Sequence of chain 1.B:
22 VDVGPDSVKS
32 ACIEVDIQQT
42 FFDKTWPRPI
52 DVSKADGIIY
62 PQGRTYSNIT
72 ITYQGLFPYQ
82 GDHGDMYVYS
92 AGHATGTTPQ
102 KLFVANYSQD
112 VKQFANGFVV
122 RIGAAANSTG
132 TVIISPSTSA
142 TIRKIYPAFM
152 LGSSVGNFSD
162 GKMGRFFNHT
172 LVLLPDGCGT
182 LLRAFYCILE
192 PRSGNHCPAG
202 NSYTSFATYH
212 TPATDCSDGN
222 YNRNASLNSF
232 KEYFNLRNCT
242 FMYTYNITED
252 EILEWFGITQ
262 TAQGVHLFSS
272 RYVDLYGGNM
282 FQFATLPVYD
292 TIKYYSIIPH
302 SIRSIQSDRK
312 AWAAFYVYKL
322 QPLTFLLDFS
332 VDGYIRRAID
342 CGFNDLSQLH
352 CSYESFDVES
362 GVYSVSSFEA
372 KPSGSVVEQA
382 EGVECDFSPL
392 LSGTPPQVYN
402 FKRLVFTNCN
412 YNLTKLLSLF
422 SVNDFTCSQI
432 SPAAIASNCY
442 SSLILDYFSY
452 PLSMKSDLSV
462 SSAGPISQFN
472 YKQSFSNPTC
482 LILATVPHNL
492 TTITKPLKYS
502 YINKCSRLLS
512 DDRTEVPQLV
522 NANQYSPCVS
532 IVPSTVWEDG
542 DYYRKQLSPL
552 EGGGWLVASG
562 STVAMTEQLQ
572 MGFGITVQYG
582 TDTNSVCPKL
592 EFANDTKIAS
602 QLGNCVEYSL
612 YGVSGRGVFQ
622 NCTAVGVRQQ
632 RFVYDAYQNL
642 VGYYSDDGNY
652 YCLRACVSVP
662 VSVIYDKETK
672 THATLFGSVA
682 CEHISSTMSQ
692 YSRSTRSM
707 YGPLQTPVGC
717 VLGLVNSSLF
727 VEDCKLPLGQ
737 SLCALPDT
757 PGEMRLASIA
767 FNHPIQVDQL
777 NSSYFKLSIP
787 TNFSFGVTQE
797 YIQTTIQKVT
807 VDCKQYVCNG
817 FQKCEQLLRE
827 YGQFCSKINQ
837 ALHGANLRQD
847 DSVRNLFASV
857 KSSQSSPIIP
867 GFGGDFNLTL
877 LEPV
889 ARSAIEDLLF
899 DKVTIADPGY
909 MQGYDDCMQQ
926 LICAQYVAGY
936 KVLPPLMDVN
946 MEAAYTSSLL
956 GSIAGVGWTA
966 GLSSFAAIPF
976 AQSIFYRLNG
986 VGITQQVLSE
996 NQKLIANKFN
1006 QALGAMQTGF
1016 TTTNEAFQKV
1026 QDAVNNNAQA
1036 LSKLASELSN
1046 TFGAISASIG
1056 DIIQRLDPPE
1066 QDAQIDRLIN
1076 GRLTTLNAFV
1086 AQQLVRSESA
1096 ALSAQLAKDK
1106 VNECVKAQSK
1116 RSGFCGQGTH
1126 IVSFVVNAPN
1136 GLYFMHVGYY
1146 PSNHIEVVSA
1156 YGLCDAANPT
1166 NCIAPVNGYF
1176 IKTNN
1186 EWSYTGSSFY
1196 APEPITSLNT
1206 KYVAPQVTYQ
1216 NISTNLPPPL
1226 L

Binding-site contacts:
Ligand atom N2 contacts residue ASN788 of chain 1.B at 3.1 Å (h-bond).
Ligand atom C7 contacts residue ASN1148 of chain 1.B at 4.5 Å.
Ligand atom C1 contacts residue ASN788 of chain 1.B at 1.4 Å.
Ligand atom C7 contacts residue ASN788 of chain 1.B at 4.2 Å.
Ligand atom C8 contacts residue THR787 of chain 1.B at 3.3 Å.
Ligand atom C5 contacts residue ASN788 of chain 1.B at 3.6 Å.
Ligand atom O7 contacts residue ASN1148 of chain 1.B at 4.4 Å.
Ligand atom C1 contacts residue THR787 of chain 1.B at 4.5 Å.
Ligand atom N2 contacts residue THR787 of chain 1.B at 4.2 Å.
Ligand atom C4 contacts residue ASN788 of chain 1.B at 4.2 Å.
Ligand atom C2 contacts residue ASN788 of chain 1.B at 2.6 Å.
Ligand atom C7 contacts residue THR787 of chain 1.B at 4.0 Å.
Ligand atom C3 contacts residue ASN788 of chain 1.B at 3.9 Å.
Ligand atom O5 contacts residue ASN788 of chain 1.B at 2.3 Å (h-bond).

A small-molecule ligand and the protein it binds are described below.
Small molecule (SMILES): CC(=O)N[C@@H]1[C@@H](O)[C@H](O)[C@@H](CO)O[C@H]1O